Binding-site contacts:
Ligand atom C4 contacts residue G9J1 of chain 1.H at 0.7 Å.
Ligand atom O13 contacts residue G9J1 of chain 1.H at 1.7 Å.
Ligand atom C11 contacts residue G9J1 of chain 1.H at 1.1 Å.
Ligand atom C22 contacts residue G9J1 of chain 1.H at 0.6 Å.
Ligand atom O20 contacts residue G9J1 of chain 1.H at 1.4 Å.
Ligand atom C9 contacts residue G9J1 of chain 1.H at 0.5 Å.
Ligand atom C15 contacts residue G9J1 of chain 1.H at 0.6 Å.
Ligand atom C31 contacts residue G9J1 of chain 1.H at 2.2 Å.
Ligand atom C2 contacts residue G9J1 of chain 1.H at 0.9 Å.
Ligand atom O27 contacts residue G9J1 of chain 1.H at 1.1 Å (h-bond).
Ligand atom C7 contacts residue G9J1 of chain 1.H at 0.7 Å.
Ligand atom C26 contacts residue G9J1 of chain 1.H at 0.6 Å.
Ligand atom C10 contacts residue G9J1 of chain 1.H at 0.6 Å.
Ligand atom O20 contacts residue HIS251 of chain 1.B at 2.6 Å (h-bond).
Ligand atom C17 contacts residue G9J1 of chain 1.H at 1.8 Å.
Ligand atom O27 contacts residue LEU73 of chain 1.B at 3.1 Å (h-bond).
Ligand atom C30 contacts residue G9J1 of chain 1.H at 0.9 Å.
Ligand atom C24 contacts residue G9J1 of chain 1.H at 0.3 Å.
Ligand atom N32 contacts residue G9J1 of chain 1.H at 2.7 Å.
Ligand atom C1 contacts residue G9J1 of chain 1.H at 0.6 Å.
Ligand atom C14 contacts residue G9J1 of chain 1.H at 0.9 Å.
Ligand atom O28 contacts residue LEU76 of chain 1.B at 3.4 Å.
Ligand atom O28 contacts residue GLU80 of chain 1.B at 3.1 Å (salt-bridge).
Ligand atom C19 contacts residue G9J1 of chain 1.H at 0.9 Å.
Ligand atom O28 contacts residue G9J1 of chain 1.H at 1.6 Å.
Ligand atom O13 contacts residue LEU111 of chain 1.B at 3.2 Å.
Ligand atom C5 contacts residue G9J1 of chain 1.H at 0.8 Å.
Ligand atom C23 contacts residue G9J1 of chain 1.H at 0.4 Å.
Ligand atom C33 contacts residue ASP78 of chain 1.B at 3.3 Å.
Ligand atom C25 contacts residue G9J1 of chain 1.H at 0.7 Å.
Ligand atom O29 contacts residue G9J1 of chain 1.H at 1.1 Å.
Ligand atom O20 contacts residue ILE151 of chain 1.B at 3.3 Å.
Ligand atom C12 contacts residue G9J1 of chain 1.H at 0.8 Å.
Ligand atom C21 contacts residue G9J1 of chain 1.H at 0.3 Å.
Ligand atom C3 contacts residue G9J1 of chain 1.H at 0.8 Å.
Ligand atom C16 contacts residue G9J1 of chain 1.H at 1.7 Å.
Ligand atom C12 contacts residue MET115 of chain 1.B at 3.4 Å (hydrophobic).
Ligand atom C6 contacts residue G9J1 of chain 1.H at 0.6 Å.
Ligand atom C18 contacts residue G9J1 of chain 1.H at 0.8 Å.
Ligand atom C2 contacts residue LEU252 of chain 1.B at 3.4 Å (hydrophobic).

Sequence of chain 1.B:
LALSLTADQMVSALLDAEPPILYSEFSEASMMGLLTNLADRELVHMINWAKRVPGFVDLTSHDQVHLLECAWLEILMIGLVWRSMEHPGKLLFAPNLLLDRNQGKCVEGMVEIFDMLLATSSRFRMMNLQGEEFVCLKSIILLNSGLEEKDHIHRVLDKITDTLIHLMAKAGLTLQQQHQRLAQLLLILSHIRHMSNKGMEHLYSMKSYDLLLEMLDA

This small molecule binds to this protein.
Small molecule (SMILES): Oc1ccc2c(c1)O[C@@H](c1ccc(OCCN3CC(CF)C3)cc1)C1=C2CCOc2cc(O)ccc21